The small molecule below binds the protein below.
Small molecule (SMILES): O=C(/C=C/c1ccc(O)cc1)c1ccccc1

Binding-site contacts:
Ligand atom C6 contacts residue LEU105 of chain 1.D at 3.4 Å (hydrophobic).
Ligand atom C14 contacts residue LYS10 of chain 1.D at 4.2 Å.
Ligand atom C13 contacts residue LYS10 of chain 1.A at 3.5 Å.
Ligand atom O17 contacts residue LYS10 of chain 1.D at 3.9 Å.
Ligand atom C4 contacts residue THR114 of chain 1.A at 3.7 Å.
Ligand atom C4 contacts residue ALA103 of chain 1.A at 3.8 Å (hydrophobic).
Ligand atom C5 contacts residue SER112 of chain 1.A at 2.9 Å.
Ligand atom C5 contacts residue THR114 of chain 1.A at 3.2 Å.
Ligand atom C7 contacts residue LEU12 of chain 1.A at 4.2 Å (hydrophobic).
Ligand atom C3 contacts residue ALA103 of chain 1.A at 3.9 Å (hydrophobic).
Ligand atom C1 contacts residue SER112 of chain 1.D at 3.9 Å.
Ligand atom C4 contacts residue SER112 of chain 1.A at 4.0 Å.
Ligand atom O17 contacts residue LYS10 of chain 1.A at 3.1 Å (salt-bridge).
Ligand atom C3 contacts residue LEU105 of chain 1.A at 4.3 Å (hydrophobic).
Ligand atom C6 contacts residue THR114 of chain 1.A at 3.9 Å.
Ligand atom C4 contacts residue LEU105 of chain 1.A at 4.2 Å (hydrophobic).
Ligand atom C4 contacts residue ALA104 of chain 1.A at 4.2 Å (hydrophobic).
Ligand atom C1 contacts residue LEU105 of chain 1.D at 4.0 Å (hydrophobic).
Ligand atom C5 contacts residue LEU105 of chain 1.A at 4.2 Å (hydrophobic).
Ligand atom C6 contacts residue SER112 of chain 1.D at 4.1 Å.
Ligand atom C9 contacts residue LEU12 of chain 1.A at 4.0 Å (hydrophobic).
Ligand atom O16 contacts residue ALA103 of chain 1.D at 3.4 Å.
Ligand atom C8 contacts residue ALA103 of chain 1.D at 3.5 Å (hydrophobic).
Ligand atom C11 contacts residue LYS10 of chain 1.D at 4.2 Å.
Ligand atom C6 contacts residue SER112 of chain 1.A at 3.2 Å.
Ligand atom C13 contacts residue LYS10 of chain 1.D at 3.7 Å.
Ligand atom C8 contacts residue LEU12 of chain 1.A at 3.6 Å (hydrophobic).
Ligand atom C11 contacts residue LYS10 of chain 1.A at 4.2 Å.
Ligand atom C12 contacts residue LYS10 of chain 1.A at 3.7 Å.
Ligand atom C15 contacts residue ALA103 of chain 1.D at 4.1 Å (hydrophobic).
Ligand atom C12 contacts residue LYS10 of chain 1.D at 3.7 Å.
Ligand atom C14 contacts residue LYS10 of chain 1.A at 3.9 Å.
Ligand atom C1 contacts residue LEU105 of chain 1.A at 4.2 Å (hydrophobic).
Ligand atom C7 contacts residue ALA103 of chain 1.D at 3.9 Å (hydrophobic).
Ligand atom C9 contacts residue ALA103 of chain 1.D at 4.3 Å (hydrophobic).
Ligand atom C1 contacts residue SER112 of chain 1.A at 4.3 Å.
Ligand atom C5 contacts residue LEU105 of chain 1.D at 3.9 Å (hydrophobic).
Ligand atom C15 contacts residue LEU12 of chain 1.A at 3.8 Å (hydrophobic).
Ligand atom C10 contacts residue LEU12 of chain 1.A at 4.2 Å (hydrophobic).
Ligand atom O16 contacts residue THR114 of chain 1.D at 3.4 Å (h-bond).

Sequence of chain 1.A:
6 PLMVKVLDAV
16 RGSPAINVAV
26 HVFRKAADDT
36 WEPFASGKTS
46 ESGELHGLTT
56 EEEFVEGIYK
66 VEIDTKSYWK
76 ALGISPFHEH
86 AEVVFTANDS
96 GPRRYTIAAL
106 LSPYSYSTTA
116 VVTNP

Sequence of chain 1.D:
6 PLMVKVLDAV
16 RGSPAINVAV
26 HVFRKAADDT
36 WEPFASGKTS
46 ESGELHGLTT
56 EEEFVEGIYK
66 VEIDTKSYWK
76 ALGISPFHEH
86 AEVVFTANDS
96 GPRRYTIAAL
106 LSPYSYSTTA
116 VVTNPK